Sequence of chain 1.A:
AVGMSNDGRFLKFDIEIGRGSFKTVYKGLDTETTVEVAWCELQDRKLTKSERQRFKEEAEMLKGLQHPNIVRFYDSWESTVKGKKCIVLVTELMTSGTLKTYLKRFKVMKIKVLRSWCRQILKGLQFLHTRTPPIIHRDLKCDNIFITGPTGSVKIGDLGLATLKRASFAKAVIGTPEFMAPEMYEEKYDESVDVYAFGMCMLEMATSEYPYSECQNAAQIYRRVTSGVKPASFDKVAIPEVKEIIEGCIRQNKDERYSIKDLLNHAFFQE

Binding-site contacts:
Ligand atom O3 contacts residue ASP175 of chain 1.A at 2.7 Å (salt-bridge).
Ligand atom C8 contacts residue THR108 of chain 1.A at 3.6 Å.
Ligand atom S1 contacts residue ILE34 of chain 1.A at 3.6 Å (h-bond).
Ligand atom O1 contacts residue ILE34 of chain 1.A at 2.2 Å (h-bond).
Ligand atom C6 contacts residue ASP175 of chain 1.A at 2.8 Å.
Ligand atom C9 contacts residue GLU109 of chain 1.A at 3.1 Å.
Ligand atom CL2 contacts residue GLY35 of chain 1.A at 3.8 Å.
Ligand atom C12 contacts residue ILE34 of chain 1.A at 4.0 Å (hydrophobic).
Ligand atom O2 contacts residue ASP160 of chain 1.A at 3.7 Å.
Ligand atom C5 contacts residue PHE163 of chain 1.A at 3.4 Å (hydrophobic).
Ligand atom N1 contacts residue ASP175 of chain 1.A at 3.6 Å (salt-bridge).
Ligand atom C8 contacts residue VAL88 of chain 1.A at 3.1 Å (hydrophobic).
Ligand atom C6 contacts residue THR108 of chain 1.A at 3.9 Å.
Ligand atom C7 contacts residue THR108 of chain 1.A at 3.5 Å.
Ligand atom C9 contacts residue THR108 of chain 1.A at 3.0 Å.
Ligand atom O3 contacts residue PHE163 of chain 1.A at 3.6 Å.
Ligand atom N2 contacts residue ASP175 of chain 1.A at 3.9 Å.
Ligand atom C9 contacts residue VAL88 of chain 1.A at 3.7 Å (hydrophobic).
Ligand atom N1 contacts residue LYS40 of chain 1.A at 2.9 Å (salt-bridge).
Ligand atom O2 contacts residue ASP175 of chain 1.A at 3.7 Å.
Ligand atom O2 contacts residue LYS40 of chain 1.A at 2.9 Å (salt-bridge).
Ligand atom C2 contacts residue PHE163 of chain 1.A at 3.9 Å (hydrophobic).
Ligand atom C8 contacts residue PHE163 of chain 1.A at 3.5 Å (hydrophobic).
Ligand atom N2 contacts residue PHE163 of chain 1.A at 3.9 Å.
Ligand atom C4 contacts residue PHE163 of chain 1.A at 3.7 Å (hydrophobic).
Ligand atom O1 contacts residue GLY35 of chain 1.A at 3.5 Å.
Ligand atom C7 contacts residue ASP175 of chain 1.A at 3.5 Å.
Ligand atom C11 contacts residue VAL42 of chain 1.A at 3.9 Å (hydrophobic).
Ligand atom C3 contacts residue LYS40 of chain 1.A at 3.9 Å.
Ligand atom CL2 contacts residue ARG36 of chain 1.A at 3.9 Å.
Ligand atom CL1 contacts residue GLY35 of chain 1.A at 3.8 Å.
Ligand atom C3 contacts residue PHE163 of chain 1.A at 3.5 Å (hydrophobic).
Ligand atom C10 contacts residue ALA55 of chain 1.A at 4.0 Å (hydrophobic).
Ligand atom C9 contacts residue MET111 of chain 1.A at 4.0 Å (hydrophobic).
Ligand atom C4 contacts residue VAL42 of chain 1.A at 4.0 Å (hydrophobic).
Ligand atom O3 contacts residue LYS40 of chain 1.A at 2.7 Å (salt-bridge).
Ligand atom C7 contacts residue PHE163 of chain 1.A at 4.0 Å (hydrophobic).
Ligand atom C5 contacts residue ASP175 of chain 1.A at 3.7 Å.
Ligand atom C10 contacts residue THR108 of chain 1.A at 3.6 Å.
Ligand atom N1 contacts residue PHE163 of chain 1.A at 3.5 Å.

The small molecule below binds the protein below.
Small molecule (SMILES): O=[N+]([O-])c1cc(S(=O)(=O)C(Cl)(Cl)Br)ccc1NC1CCCCC1